Sequence of chain 1.B:
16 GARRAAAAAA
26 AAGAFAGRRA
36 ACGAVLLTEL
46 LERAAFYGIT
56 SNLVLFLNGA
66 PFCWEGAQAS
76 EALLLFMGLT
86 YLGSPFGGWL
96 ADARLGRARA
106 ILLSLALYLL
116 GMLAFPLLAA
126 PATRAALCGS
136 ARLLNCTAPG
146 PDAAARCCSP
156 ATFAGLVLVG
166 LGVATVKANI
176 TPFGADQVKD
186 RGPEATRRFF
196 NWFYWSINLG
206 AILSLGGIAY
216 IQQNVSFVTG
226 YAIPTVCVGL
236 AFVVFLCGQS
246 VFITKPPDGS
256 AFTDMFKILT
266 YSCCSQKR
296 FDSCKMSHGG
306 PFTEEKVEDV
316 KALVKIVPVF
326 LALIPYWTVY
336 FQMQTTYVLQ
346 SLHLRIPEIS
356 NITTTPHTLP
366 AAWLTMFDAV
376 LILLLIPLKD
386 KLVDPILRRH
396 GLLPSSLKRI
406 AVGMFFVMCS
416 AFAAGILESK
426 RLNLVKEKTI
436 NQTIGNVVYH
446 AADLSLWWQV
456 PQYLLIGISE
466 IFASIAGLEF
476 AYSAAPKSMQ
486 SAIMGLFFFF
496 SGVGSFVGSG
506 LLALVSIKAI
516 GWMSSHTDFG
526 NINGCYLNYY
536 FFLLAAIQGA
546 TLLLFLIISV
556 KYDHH

The protein below binds the small molecule below.
Small molecule (SMILES): CC(C)CCC[C@@H](C)[C@H]1CC[C@H]2[C@@H]3CC=C4C[C@@H](OC(=O)CCC(=O)O)CC[C@]4(C)[C@H]3CC[C@]12C

Binding-site contacts:
Ligand atom CAV contacts residue LEU551 of chain 1.B at 4.2 Å (hydrophobic).
Ligand atom CAT contacts residue LEU397 of chain 1.A at 3.9 Å (hydrophobic).
Ligand atom OAF contacts residue LYS403 of chain 1.A at 4.1 Å.
Ligand atom CBC contacts residue LEU551 of chain 1.B at 4.4 Å (hydrophobic).
Ligand atom CAR contacts residue LEU398 of chain 1.A at 4.2 Å (hydrophobic).
Ligand atom CAI contacts residue LEU551 of chain 1.B at 4.1 Å (hydrophobic).
Ligand atom CAY contacts residue LEU398 of chain 1.A at 3.8 Å (hydrophobic).
Ligand atom CBC contacts residue VAL555 of chain 1.B at 4.1 Å (hydrophobic).
Ligand atom CAQ contacts residue LEU548 of chain 1.B at 4.3 Å (hydrophobic).
Ligand atom CAS contacts residue ILE552 of chain 1.B at 4.1 Å (hydrophobic).
Ligand atom CAQ contacts residue PHE411 of chain 1.A at 3.5 Å (hydrophobic).
Ligand atom CAS contacts residue LEU392 of chain 1.A at 3.7 Å (hydrophobic).
Ligand atom CAT contacts residue ILE552 of chain 1.B at 3.8 Å (hydrophobic).
Ligand atom CAL contacts residue VAL555 of chain 1.B at 4.0 Å (hydrophobic).
Ligand atom CAE contacts residue PHE467 of chain 1.A at 3.4 Å (hydrophobic).
Ligand atom OAH contacts residue Y011 of chain 1.M at 3.5 Å (h-bond).
Ligand atom CBF contacts residue ILE552 of chain 1.B at 4.2 Å (hydrophobic).
Ligand atom CAP contacts residue PHE411 of chain 1.A at 3.7 Å (hydrophobic).
Ligand atom CAM contacts residue VAL555 of chain 1.B at 3.9 Å (hydrophobic).
Ligand atom CAB contacts residue LEU380 of chain 1.A at 4.1 Å (hydrophobic).
Ligand atom CAA contacts residue LEU380 of chain 1.A at 4.1 Å (hydrophobic).
Ligand atom CAB contacts residue ILE466 of chain 1.A at 4.1 Å (hydrophobic).
Ligand atom CAK contacts residue LEU548 of chain 1.B at 3.5 Å (hydrophobic).
Ligand atom CBC contacts residue LEU398 of chain 1.A at 4.0 Å (hydrophobic).
Ligand atom OAW contacts residue LEU398 of chain 1.A at 3.0 Å.
Ligand atom CAK contacts residue VAL407 of chain 1.A at 4.3 Å (hydrophobic).
Ligand atom OAW contacts residue VAL555 of chain 1.B at 4.2 Å.
Ligand atom CAD contacts residue LEU398 of chain 1.A at 3.1 Å (hydrophobic).
Ligand atom CAV contacts residue LEU398 of chain 1.A at 4.1 Å (hydrophobic).
Ligand atom CAR contacts residue LEU397 of chain 1.A at 4.2 Å (hydrophobic).
Ligand atom CAI contacts residue LEU548 of chain 1.B at 4.3 Å (hydrophobic).
Ligand atom OAG contacts residue VAL555 of chain 1.B at 3.0 Å.
Ligand atom OAG contacts residue LEU398 of chain 1.A at 4.3 Å.
Ligand atom CAS contacts residue LEU397 of chain 1.A at 4.3 Å (hydrophobic).
Ligand atom CAR contacts residue VAL555 of chain 1.B at 4.3 Å (hydrophobic).
Ligand atom CAQ contacts residue VAL407 of chain 1.A at 4.3 Å (hydrophobic).
Ligand atom CAU contacts residue LEU392 of chain 1.A at 4.2 Å (hydrophobic).
Ligand atom CAB contacts residue ILE463 of chain 1.A at 4.1 Å (hydrophobic).
Ligand atom CAY contacts residue VAL555 of chain 1.B at 3.4 Å (hydrophobic).
Ligand atom CAU contacts residue ILE552 of chain 1.B at 4.2 Å (hydrophobic).

Sequence of chain 1.A:
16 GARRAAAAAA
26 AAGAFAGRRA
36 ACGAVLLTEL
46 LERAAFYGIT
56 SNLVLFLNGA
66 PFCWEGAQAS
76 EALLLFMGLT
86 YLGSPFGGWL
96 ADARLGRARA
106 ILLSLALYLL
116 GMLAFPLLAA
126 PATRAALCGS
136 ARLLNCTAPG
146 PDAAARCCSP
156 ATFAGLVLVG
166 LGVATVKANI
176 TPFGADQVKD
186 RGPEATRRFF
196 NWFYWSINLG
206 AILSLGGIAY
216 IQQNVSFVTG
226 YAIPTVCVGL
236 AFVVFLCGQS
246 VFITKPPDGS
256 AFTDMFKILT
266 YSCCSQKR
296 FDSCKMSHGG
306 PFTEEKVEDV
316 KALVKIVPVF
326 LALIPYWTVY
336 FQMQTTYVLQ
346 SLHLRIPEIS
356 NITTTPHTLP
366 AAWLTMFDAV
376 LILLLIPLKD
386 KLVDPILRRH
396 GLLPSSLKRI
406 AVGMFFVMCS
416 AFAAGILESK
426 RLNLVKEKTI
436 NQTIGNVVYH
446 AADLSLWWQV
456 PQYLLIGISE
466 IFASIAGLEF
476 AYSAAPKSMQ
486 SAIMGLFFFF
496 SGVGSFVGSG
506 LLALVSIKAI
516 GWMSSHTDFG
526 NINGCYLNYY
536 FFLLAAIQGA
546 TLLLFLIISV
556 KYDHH